Sequence of chain 1.N:
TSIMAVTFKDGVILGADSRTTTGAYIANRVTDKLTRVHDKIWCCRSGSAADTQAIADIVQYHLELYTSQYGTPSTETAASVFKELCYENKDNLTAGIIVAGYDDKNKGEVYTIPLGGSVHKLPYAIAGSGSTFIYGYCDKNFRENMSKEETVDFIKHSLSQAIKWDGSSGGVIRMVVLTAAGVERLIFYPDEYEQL

Binding-site contacts:
Ligand atom O8 contacts residue ALA49 of chain 1.N at 3.0 Å (h-bond).
Ligand atom C22 contacts residue GLY47 of chain 1.N at 3.7 Å.
Ligand atom C17 contacts residue THR21 of chain 1.N at 3.8 Å.
Ligand atom C2 contacts residue THR20 of chain 1.N at 3.9 Å.
Ligand atom C23 contacts residue GLY47 of chain 1.N at 3.7 Å.
Ligand atom C22 contacts residue THR1 of chain 1.N at 2.8 Å.
Ligand atom N1 contacts residue SER118 of chain 1.H at 3.8 Å.
Ligand atom C24 contacts residue THR52 of chain 1.N at 3.8 Å.
Ligand atom C10 contacts residue GLY47 of chain 1.N at 3.4 Å.
Ligand atom C22 contacts residue LYS33 of chain 1.N at 3.9 Å.
Ligand atom C24 contacts residue ARG45 of chain 1.N at 3.5 Å.
Ligand atom C21 contacts residue GLY47 of chain 1.N at 3.8 Å.
Ligand atom C13 contacts residue GLY47 of chain 1.N at 3.5 Å.
Ligand atom N20 contacts residue THR1 of chain 1.N at 3.7 Å.
Ligand atom C3 contacts residue THR20 of chain 1.N at 3.7 Å.
Ligand atom C10 contacts residue THR21 of chain 1.N at 3.9 Å.
Ligand atom O27 contacts residue THR1 of chain 1.N at 2.4 Å (h-bond).
Ligand atom C5 contacts residue THR22 of chain 1.N at 3.7 Å.
Ligand atom O19 contacts residue THR21 of chain 1.N at 3.0 Å (h-bond).
Ligand atom C21 contacts residue THR1 of chain 1.N at 2.4 Å.
Ligand atom O28 contacts residue THR1 of chain 1.N at 2.3 Å (h-bond).
Ligand atom N9 contacts residue THR21 of chain 1.N at 3.2 Å (h-bond).
Ligand atom O19 contacts residue THR20 of chain 1.N at 3.5 Å.
Ligand atom B26 contacts residue LYS33 of chain 1.N at 3.8 Å.
Ligand atom C5 contacts residue HIS114 of chain 1.H at 3.7 Å.
Ligand atom C3 contacts residue THR22 of chain 1.N at 3.5 Å.
Ligand atom N4 contacts residue THR22 of chain 1.N at 2.7 Å (h-bond).
Ligand atom O28 contacts residue SER168 of chain 1.N at 3.9 Å.
Ligand atom B26 contacts residue THR1 of chain 1.N at 1.4 Å.
Ligand atom C11 contacts residue THR21 of chain 1.N at 3.6 Å.
Ligand atom C21 contacts residue LYS33 of chain 1.N at 3.9 Å.
Ligand atom C25 contacts residue THR20 of chain 1.N at 3.4 Å.
Ligand atom C3 contacts residue THR21 of chain 1.N at 3.2 Å.
Ligand atom O27 contacts residue GLY47 of chain 1.N at 3.2 Å (h-bond).
Ligand atom C18 contacts residue GLY47 of chain 1.N at 3.6 Å.
Ligand atom N1 contacts residue ALA49 of chain 1.N at 3.8 Å.
Ligand atom C14 contacts residue GLY47 of chain 1.N at 3.9 Å.
Ligand atom N20 contacts residue GLY47 of chain 1.N at 2.8 Å (h-bond).
Ligand atom O8 contacts residue SER48 of chain 1.N at 3.8 Å.
Ligand atom C6 contacts residue SER118 of chain 1.H at 3.3 Å.

A small-molecule ligand and the protein it binds are described below.
Small molecule (SMILES): CC(C)C[C@H](NC(=O)[C@H](Cc1ccccc1)NC(=O)c1cnccn1)B(O)O

Sequence of chain 1.H:
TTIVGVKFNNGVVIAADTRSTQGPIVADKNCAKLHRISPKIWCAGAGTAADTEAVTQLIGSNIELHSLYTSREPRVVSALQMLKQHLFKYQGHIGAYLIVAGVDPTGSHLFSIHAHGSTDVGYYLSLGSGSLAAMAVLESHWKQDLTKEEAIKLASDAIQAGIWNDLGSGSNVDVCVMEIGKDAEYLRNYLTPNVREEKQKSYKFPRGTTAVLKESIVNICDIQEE